A protein and the small-molecule ligand that binds it are described below.
Small molecule (SMILES): CC1=C(CCC(=O)O)C2=Cc3c(CCC(=O)O)c(C)c4n3[Fe@]35n6c(c(C)c(CCC(=O)O)c6=CC1=[N+]23)=CC1=[N+]5C(=C4)C(C)=C1CCC(=O)O

Sequence of chain 2.F:
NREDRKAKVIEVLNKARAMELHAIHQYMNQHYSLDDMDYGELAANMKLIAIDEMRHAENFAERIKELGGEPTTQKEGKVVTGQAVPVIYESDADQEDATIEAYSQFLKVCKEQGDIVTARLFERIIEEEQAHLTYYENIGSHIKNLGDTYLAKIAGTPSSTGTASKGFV

Sequence of chain 2.E:
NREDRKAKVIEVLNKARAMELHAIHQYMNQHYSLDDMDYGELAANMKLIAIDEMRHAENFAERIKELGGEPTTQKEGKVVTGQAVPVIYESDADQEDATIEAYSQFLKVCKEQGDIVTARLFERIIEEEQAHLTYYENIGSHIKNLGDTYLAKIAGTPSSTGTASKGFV

Binding-site contacts:
Ligand atom O2D contacts residue ARG20 of chain 2.F at 2.9 Å (salt-bridge).
Ligand atom O2B contacts residue SER168 of chain 2.F at 2.6 Å (h-bond).
Ligand atom CMC contacts residue LYS50 of chain 2.E at 3.5 Å.
Ligand atom NB contacts residue MET57 of chain 2.F at 2.8 Å (h-bond).
Ligand atom CHD contacts residue MET57 of chain 2.F at 3.5 Å (hydrophobic).
Ligand atom CBB contacts residue SER168 of chain 2.F at 3.1 Å.
Ligand atom O2C contacts residue SER168 of chain 2.F at 2.8 Å.
Ligand atom CGA contacts residue ARG20 of chain 2.E at 3.0 Å.
Ligand atom C4A contacts residue MET57 of chain 2.F at 3.5 Å (hydrophobic).
Ligand atom NB contacts residue MET57 of chain 2.E at 3.0 Å (h-bond).
Ligand atom NC contacts residue MET57 of chain 2.E at 2.9 Å (h-bond).
Ligand atom O2D contacts residue TYR35 of chain 2.E at 2.6 Å (h-bond).
Ligand atom ND contacts residue MET57 of chain 2.F at 3.4 Å (h-bond).
Ligand atom C1B contacts residue MET57 of chain 2.E at 3.4 Å (hydrophobic).
Ligand atom CGD contacts residue ARG20 of chain 2.F at 3.1 Å.
Ligand atom NA contacts residue MET57 of chain 2.F at 3.5 Å (h-bond).
Ligand atom C1B contacts residue MET57 of chain 2.F at 3.3 Å (hydrophobic).
Ligand atom CMB contacts residue GLU61 of chain 2.E at 3.5 Å.
Ligand atom FE contacts residue MET57 of chain 2.F at 2.4 Å.
Ligand atom O1D contacts residue ARG20 of chain 2.F at 2.8 Å (salt-bridge).
Ligand atom C4B contacts residue MET57 of chain 2.F at 3.5 Å (hydrophobic).
Ligand atom CHB contacts residue MET57 of chain 2.F at 3.5 Å (hydrophobic).
Ligand atom O2A contacts residue ARG20 of chain 2.E at 2.7 Å (salt-bridge).
Ligand atom O2A contacts residue HIS28 of chain 2.F at 3.4 Å.
Ligand atom O1B contacts residue LYS50 of chain 2.F at 3.1 Å (salt-bridge).
Ligand atom O1D contacts residue HIS28 of chain 2.E at 3.2 Å.
Ligand atom FE contacts residue MET57 of chain 2.E at 2.4 Å.
Ligand atom O1A contacts residue TYR35 of chain 2.F at 2.8 Å (h-bond).
Ligand atom C1D contacts residue MET57 of chain 2.E at 3.5 Å (hydrophobic).
Ligand atom C1D contacts residue MET57 of chain 2.F at 3.4 Å (hydrophobic).
Ligand atom CMD contacts residue MET31 of chain 2.E at 3.3 Å (hydrophobic).
Ligand atom NC contacts residue MET57 of chain 2.F at 3.2 Å (h-bond).
Ligand atom O1A contacts residue ARG20 of chain 2.E at 2.5 Å (salt-bridge).
Ligand atom ND contacts residue MET57 of chain 2.E at 2.9 Å.
Ligand atom CHB contacts residue MET57 of chain 2.E at 3.5 Å (hydrophobic).
Ligand atom CGB contacts residue SER168 of chain 2.F at 3.2 Å.
Ligand atom O2C contacts residue LYS169 of chain 2.F at 3.3 Å (salt-bridge).
Ligand atom NA contacts residue MET57 of chain 2.E at 3.4 Å (h-bond).
Ligand atom CBC contacts residue SER168 of chain 2.F at 3.3 Å.
Ligand atom CGC contacts residue SER168 of chain 2.F at 3.5 Å.